Binding-site contacts:
Ligand atom O3G contacts residue THR143 of chain 1.H at 3.3 Å.
Ligand atom N7 contacts residue TYR222 of chain 1.H at 3.2 Å.
Ligand atom N7 contacts residue GLN15 of chain 1.H at 3.6 Å (h-bond).
Ligand atom C4 contacts residue CYS12 of chain 1.H at 3.5 Å (hydrophobic).
Ligand atom N7 contacts residue CYS12 of chain 1.H at 3.5 Å.
Ligand atom O3G contacts residue ASN99 of chain 1.H at 3.2 Å (h-bond).
Ligand atom O3A contacts residue GLY141 of chain 1.H at 3.2 Å.
Ligand atom S1G contacts residue GLN11 of chain 1.H at 3.7 Å.
Ligand atom C6 contacts residue TYR222 of chain 1.H at 3.4 Å (hydrophobic).
Ligand atom O3A contacts residue ASN99 of chain 1.H at 3.1 Å (h-bond).
Ligand atom O6 contacts residue TYR222 of chain 1.H at 3.3 Å.
Ligand atom PG contacts residue GLN11 of chain 1.H at 3.4 Å.
Ligand atom PB contacts residue ASN99 of chain 1.H at 3.2 Å.
Ligand atom C8 contacts residue CYS12 of chain 1.H at 3.5 Å (hydrophobic).
Ligand atom PA contacts residue GLN11 of chain 1.H at 3.5 Å.
Ligand atom N2 contacts residue LEU225 of chain 1.H at 3.4 Å.
Ligand atom O3B contacts residue ASN99 of chain 1.H at 3.1 Å (h-bond).
Ligand atom C5 contacts residue TYR222 of chain 1.H at 3.4 Å (hydrophobic).
Ligand atom N9 contacts residue CYS12 of chain 1.H at 3.6 Å.
Ligand atom O3G contacts residue GLY98 of chain 1.H at 3.6 Å.
Ligand atom O2B contacts residue GLN11 of chain 1.H at 3.0 Å (h-bond).
Ligand atom O2G contacts residue GLN11 of chain 1.H at 2.4 Å (h-bond).
Ligand atom O1B contacts residue GLY142 of chain 1.H at 3.1 Å (h-bond).
Ligand atom O1A contacts residue GLN11 of chain 1.H at 2.8 Å (h-bond).
Ligand atom O2B contacts residue THR143 of chain 1.H at 3.3 Å.
Ligand atom O1B contacts residue THR143 of chain 1.H at 3.2 Å.
Ligand atom O2G contacts residue THR143 of chain 1.H at 3.6 Å.
Ligand atom C6 contacts residue GLN15 of chain 1.H at 3.4 Å.
Ligand atom O3B contacts residue GLN11 of chain 1.H at 3.1 Å (h-bond).
Ligand atom N1 contacts residue ASN226 of chain 1.H at 3.2 Å (h-bond).
Ligand atom O2' contacts residue TYR222 of chain 1.H at 3.1 Å (h-bond).
Ligand atom PB contacts residue GLN11 of chain 1.H at 3.5 Å.
Ligand atom C5 contacts residue CYS12 of chain 1.H at 3.5 Å (hydrophobic).
Ligand atom C2' contacts residue TYR222 of chain 1.H at 3.3 Å (hydrophobic).
Ligand atom O6 contacts residue GLN15 of chain 1.H at 2.3 Å (h-bond).
Ligand atom O1B contacts residue GLY141 of chain 1.H at 3.3 Å.
Ligand atom N3 contacts residue CYS12 of chain 1.H at 3.5 Å (h-bond).
Ligand atom O1B contacts residue ASN99 of chain 1.H at 2.8 Å (h-bond).
Ligand atom C8 contacts residue TYR222 of chain 1.H at 3.6 Å (hydrophobic).
Ligand atom O2A contacts residue GLN11 of chain 1.H at 3.5 Å (h-bond).

Sequence of chain 1.H:
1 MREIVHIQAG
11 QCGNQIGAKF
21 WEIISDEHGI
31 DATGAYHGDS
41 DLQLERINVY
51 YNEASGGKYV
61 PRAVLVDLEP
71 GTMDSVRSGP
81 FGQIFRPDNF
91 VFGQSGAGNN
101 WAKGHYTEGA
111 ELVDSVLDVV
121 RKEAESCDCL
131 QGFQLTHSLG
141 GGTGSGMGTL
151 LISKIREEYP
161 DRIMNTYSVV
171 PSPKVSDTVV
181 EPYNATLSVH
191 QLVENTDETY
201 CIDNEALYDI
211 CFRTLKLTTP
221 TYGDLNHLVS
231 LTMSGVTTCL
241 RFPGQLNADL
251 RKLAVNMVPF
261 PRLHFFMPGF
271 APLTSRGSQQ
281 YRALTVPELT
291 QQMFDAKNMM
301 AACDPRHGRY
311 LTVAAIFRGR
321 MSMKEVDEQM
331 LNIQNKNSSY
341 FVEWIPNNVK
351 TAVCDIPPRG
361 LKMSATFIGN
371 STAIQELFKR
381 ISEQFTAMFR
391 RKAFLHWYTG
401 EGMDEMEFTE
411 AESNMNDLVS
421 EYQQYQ

A protein and the small-molecule ligand that binds it are described below.
Small molecule (SMILES): Nc1nc2c(ncn2[C@@H]2O[C@H](CO[P](=O)(O)O[P](=O)(O)OP(O)(O)=S)[C@@H](O)[C@H]2O)c(=O)[nH]1